The small molecule below binds the protein below.
Small molecule (SMILES): CC(=O)N[C@@H]1[C@@H](O)[C@H](O)[C@@H](CO)O[C@H]1O

Binding-site contacts:
Ligand atom O5 contacts residue ASN151 of chain 1.F at 2.2 Å (h-bond).
Ligand atom C2 contacts residue ASN151 of chain 1.F at 2.5 Å.
Ligand atom C5 contacts residue ASN151 of chain 1.F at 3.6 Å.
Ligand atom O7 contacts residue ASN151 of chain 1.F at 2.9 Å.
Ligand atom C8 contacts residue ASN151 of chain 1.F at 4.3 Å.
Ligand atom C4 contacts residue ASN151 of chain 1.F at 4.2 Å.
Ligand atom N2 contacts residue ASN151 of chain 1.F at 3.0 Å (h-bond).
Ligand atom C3 contacts residue ASN151 of chain 1.F at 3.8 Å.
Ligand atom C1 contacts residue ASN151 of chain 1.F at 1.5 Å.
Ligand atom C7 contacts residue ASN151 of chain 1.F at 3.2 Å.

Sequence of chain 1.F:
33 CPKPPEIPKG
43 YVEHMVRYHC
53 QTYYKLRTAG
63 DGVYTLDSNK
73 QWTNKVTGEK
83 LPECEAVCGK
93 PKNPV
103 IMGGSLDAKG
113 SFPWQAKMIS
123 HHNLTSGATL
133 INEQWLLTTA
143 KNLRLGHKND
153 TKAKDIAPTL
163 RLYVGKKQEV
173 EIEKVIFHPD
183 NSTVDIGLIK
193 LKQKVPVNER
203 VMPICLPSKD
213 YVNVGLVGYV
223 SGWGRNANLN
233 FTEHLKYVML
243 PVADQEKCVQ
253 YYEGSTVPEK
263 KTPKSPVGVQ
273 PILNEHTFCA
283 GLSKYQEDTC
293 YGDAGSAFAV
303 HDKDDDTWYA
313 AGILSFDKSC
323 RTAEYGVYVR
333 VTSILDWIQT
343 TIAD